Sequence of chain 2.A:
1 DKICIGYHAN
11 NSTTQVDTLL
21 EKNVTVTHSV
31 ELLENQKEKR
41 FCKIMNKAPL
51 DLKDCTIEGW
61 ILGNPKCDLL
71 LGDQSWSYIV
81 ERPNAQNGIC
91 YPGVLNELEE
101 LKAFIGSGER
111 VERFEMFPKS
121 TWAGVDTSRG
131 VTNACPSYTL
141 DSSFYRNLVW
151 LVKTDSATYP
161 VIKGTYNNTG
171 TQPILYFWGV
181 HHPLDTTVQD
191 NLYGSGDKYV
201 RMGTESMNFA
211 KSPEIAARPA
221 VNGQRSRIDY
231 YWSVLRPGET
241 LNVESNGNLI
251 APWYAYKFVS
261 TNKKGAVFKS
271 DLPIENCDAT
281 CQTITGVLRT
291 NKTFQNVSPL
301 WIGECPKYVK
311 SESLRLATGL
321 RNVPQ

Binding-site contacts:
Ligand atom C2 contacts residue ASN23 of chain 2.A at 2.4 Å.
Ligand atom O5 contacts residue ASN23 of chain 2.A at 2.4 Å (h-bond).
Ligand atom C7 contacts residue GLN15 of chain 2.A at 4.2 Å.
Ligand atom C7 contacts residue ASN23 of chain 2.A at 3.2 Å.
Ligand atom N2 contacts residue ASN23 of chain 2.A at 2.8 Å (h-bond).
Ligand atom O7 contacts residue ASN23 of chain 2.A at 3.3 Å (h-bond).
Ligand atom C5 contacts residue ASN23 of chain 2.A at 3.7 Å.
Ligand atom C1 contacts residue ASN23 of chain 2.A at 1.4 Å.
Ligand atom O7 contacts residue GLN15 of chain 2.A at 3.0 Å (h-bond).
Ligand atom O6 contacts residue ASN23 of chain 2.A at 3.8 Å.
Ligand atom C3 contacts residue ASN23 of chain 2.A at 3.7 Å.
Ligand atom C2 contacts residue GLN15 of chain 2.A at 4.3 Å.
Ligand atom C8 contacts residue ASN23 of chain 2.A at 4.3 Å.
Ligand atom C6 contacts residue ASN23 of chain 2.A at 4.4 Å.
Ligand atom C4 contacts residue ASN23 of chain 2.A at 4.2 Å.

A protein and the small-molecule ligand that binds it are described below.
Small molecule (SMILES): CC(=O)N[C@@H]1[C@@H](O)[C@H](O)[C@@H](CO)O[C@H]1O